Sequence of chain 4.A:
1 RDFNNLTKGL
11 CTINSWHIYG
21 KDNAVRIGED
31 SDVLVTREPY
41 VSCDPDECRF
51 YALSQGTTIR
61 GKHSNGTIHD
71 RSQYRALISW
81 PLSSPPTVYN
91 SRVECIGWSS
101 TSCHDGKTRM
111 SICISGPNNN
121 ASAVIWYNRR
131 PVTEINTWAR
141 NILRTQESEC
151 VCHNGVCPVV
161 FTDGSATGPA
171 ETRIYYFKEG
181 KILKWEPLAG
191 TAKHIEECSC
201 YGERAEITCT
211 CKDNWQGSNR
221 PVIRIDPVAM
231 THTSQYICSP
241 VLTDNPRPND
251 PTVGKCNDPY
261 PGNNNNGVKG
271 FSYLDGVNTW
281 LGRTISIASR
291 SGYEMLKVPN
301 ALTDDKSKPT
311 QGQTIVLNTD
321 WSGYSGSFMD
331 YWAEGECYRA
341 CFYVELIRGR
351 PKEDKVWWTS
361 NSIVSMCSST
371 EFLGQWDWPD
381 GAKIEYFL

Sequence of chain 3.A:
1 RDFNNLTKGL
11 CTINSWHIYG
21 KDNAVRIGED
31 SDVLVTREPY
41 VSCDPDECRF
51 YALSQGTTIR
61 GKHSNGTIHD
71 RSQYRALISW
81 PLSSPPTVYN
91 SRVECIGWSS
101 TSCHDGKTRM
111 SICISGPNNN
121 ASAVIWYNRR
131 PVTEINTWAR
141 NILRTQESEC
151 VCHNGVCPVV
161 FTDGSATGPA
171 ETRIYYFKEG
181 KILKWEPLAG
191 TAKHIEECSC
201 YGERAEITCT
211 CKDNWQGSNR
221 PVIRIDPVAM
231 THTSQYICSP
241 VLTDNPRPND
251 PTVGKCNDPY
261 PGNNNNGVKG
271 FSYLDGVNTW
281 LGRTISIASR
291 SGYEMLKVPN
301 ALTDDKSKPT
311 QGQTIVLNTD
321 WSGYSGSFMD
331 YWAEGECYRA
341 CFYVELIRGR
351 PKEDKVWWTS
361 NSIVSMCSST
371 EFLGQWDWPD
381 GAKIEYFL

Binding-site contacts:
Ligand atom C1 contacts residue ASN120 of chain 4.A at 1.4 Å.
Ligand atom O6 contacts residue GLN375 of chain 3.A at 3.3 Å.
Ligand atom C6 contacts residue THR310 of chain 3.A at 3.6 Å.
Ligand atom C4 contacts residue GLU294 of chain 3.A at 3.6 Å.
Ligand atom C7 contacts residue ASN120 of chain 4.A at 3.6 Å.
Ligand atom C6 contacts residue GLN311 of chain 3.A at 3.6 Å.
Ligand atom O3 contacts residue ASP250 of chain 3.A at 2.9 Å (salt-bridge).
Ligand atom O2 contacts residue LEU296 of chain 3.A at 3.4 Å.
Ligand atom C8 contacts residue ASN119 of chain 4.A at 3.4 Å.
Ligand atom O4 contacts residue GLU294 of chain 3.A at 2.9 Å (salt-bridge).
Ligand atom O6 contacts residue THR310 of chain 3.A at 3.5 Å (h-bond).
Ligand atom C5 contacts residue GLN375 of chain 3.A at 3.6 Å.
Ligand atom C2 contacts residue ASN120 of chain 4.A at 2.4 Å.
Ligand atom C6 contacts residue ILE285 of chain 3.A at 3.5 Å (hydrophobic).
Ligand atom O6 contacts residue ASP250 of chain 3.A at 2.5 Å (salt-bridge).
Ligand atom O2 contacts residue GLY312 of chain 3.A at 3.1 Å.
Ligand atom O5 contacts residue GLY374 of chain 3.A at 3.2 Å.
Ligand atom O5 contacts residue ASN120 of chain 4.A at 2.4 Å (h-bond).
Ligand atom O5 contacts residue ASP250 of chain 3.A at 3.5 Å (salt-bridge).
Ligand atom O5 contacts residue GLN375 of chain 3.A at 3.3 Å (h-bond).
Ligand atom C6 contacts residue LEU373 of chain 3.A at 3.3 Å (hydrophobic).
Ligand atom C6 contacts residue ASP250 of chain 3.A at 3.5 Å.
Ligand atom O2 contacts residue ASN249 of chain 3.A at 3.2 Å (h-bond).
Ligand atom C3 contacts residue GLY312 of chain 3.A at 3.1 Å.
Ligand atom C6 contacts residue LYS308 of chain 3.A at 3.6 Å.
Ligand atom O5 contacts residue GLY312 of chain 3.A at 3.6 Å (h-bond).
Ligand atom O5 contacts residue ARG283 of chain 3.A at 3.1 Å (salt-bridge).
Ligand atom O4 contacts residue ARG247 of chain 3.A at 3.3 Å (salt-bridge).
Ligand atom C3 contacts residue GLU294 of chain 3.A at 3.4 Å.
Ligand atom O6 contacts residue LYS308 of chain 3.A at 2.8 Å (salt-bridge).
Ligand atom O3 contacts residue GLN311 of chain 3.A at 3.2 Å.
Ligand atom O3 contacts residue ARG283 of chain 3.A at 3.0 Å (salt-bridge).
Ligand atom C5 contacts residue ASN120 of chain 4.A at 3.6 Å.
Ligand atom O4 contacts residue ILE287 of chain 3.A at 3.2 Å.
Ligand atom O3 contacts residue GLY312 of chain 3.A at 2.9 Å (h-bond).
Ligand atom O3 contacts residue ASN249 of chain 3.A at 2.8 Å (h-bond).
Ligand atom N2 contacts residue ASN120 of chain 4.A at 2.9 Å (h-bond).
Ligand atom O6 contacts residue ILE285 of chain 3.A at 2.8 Å (h-bond).
Ligand atom C5 contacts residue ARG283 of chain 3.A at 3.5 Å.
Ligand atom O3 contacts residue GLU294 of chain 3.A at 2.6 Å (salt-bridge).

This protein binds this small molecule.
Small molecule (SMILES): CC(=O)N[C@H]1[C@H](O[C@H]2[C@H](O)[C@@H](NC(C)=O)CO[C@@H]2CO)O[C@H](CO)[C@@H](O[C@@H]2O[C@H](CO[C@H]3O[C@H](CO)[C@@H](O)[C@H](O)[C@@H]3O)[C@@H](O)[C@H](O[C@H]3O[C@H](CO)[C@@H](O)[C@H](O)[C@@H]3O[C@H]3O[C@H](CO)[C@@H](O)[C@H](O)[C@@H]3O[C@H]3O[C@H](CO)[C@@H](O)[C@H](O)[C@@H]3O)[C@@H]2O)[C@@H]1O